Binding-site contacts:
Ligand atom C8 contacts residue ARG306 of chain 1.A at 3.8 Å.
Ligand atom C4 contacts residue ASN218 of chain 1.A at 4.3 Å.
Ligand atom O5 contacts residue ASN218 of chain 1.A at 2.4 Å (h-bond).
Ligand atom C2 contacts residue ASN218 of chain 1.A at 2.6 Å.
Ligand atom C3 contacts residue ASN218 of chain 1.A at 3.9 Å.
Ligand atom O5 contacts residue THR221 of chain 1.A at 3.5 Å.
Ligand atom C7 contacts residue SER207 of chain 1.A at 4.4 Å.
Ligand atom N2 contacts residue ASN218 of chain 1.A at 2.9 Å (h-bond).
Ligand atom C8 contacts residue SER207 of chain 1.A at 3.6 Å.
Ligand atom C8 contacts residue GLU305 of chain 1.A at 3.8 Å.
Ligand atom C8 contacts residue PRO208 of chain 1.A at 4.3 Å (hydrophobic).
Ligand atom C7 contacts residue ASN218 of chain 1.A at 3.3 Å.
Ligand atom C5 contacts residue ASN218 of chain 1.A at 3.7 Å.
Ligand atom C5 contacts residue THR221 of chain 1.A at 3.8 Å.
Ligand atom C6 contacts residue THR221 of chain 1.A at 3.9 Å.
Ligand atom C8 contacts residue THR345 of chain 1.A at 3.9 Å.
Ligand atom C1 contacts residue ASN218 of chain 1.A at 1.7 Å.
Ligand atom C1 contacts residue THR221 of chain 1.A at 3.9 Å.
Ligand atom O7 contacts residue ASN218 of chain 1.A at 3.5 Å (h-bond).

A small-molecule ligand and the protein it binds are described below.
Small molecule (SMILES): CC(=O)N[C@H]1[C@H](O[C@H]2[C@H](O)[C@@H](NC(C)=O)CO[C@@H]2CO)O[C@H](CO)[C@@H](O)[C@@H]1O

Sequence of chain 1.A:
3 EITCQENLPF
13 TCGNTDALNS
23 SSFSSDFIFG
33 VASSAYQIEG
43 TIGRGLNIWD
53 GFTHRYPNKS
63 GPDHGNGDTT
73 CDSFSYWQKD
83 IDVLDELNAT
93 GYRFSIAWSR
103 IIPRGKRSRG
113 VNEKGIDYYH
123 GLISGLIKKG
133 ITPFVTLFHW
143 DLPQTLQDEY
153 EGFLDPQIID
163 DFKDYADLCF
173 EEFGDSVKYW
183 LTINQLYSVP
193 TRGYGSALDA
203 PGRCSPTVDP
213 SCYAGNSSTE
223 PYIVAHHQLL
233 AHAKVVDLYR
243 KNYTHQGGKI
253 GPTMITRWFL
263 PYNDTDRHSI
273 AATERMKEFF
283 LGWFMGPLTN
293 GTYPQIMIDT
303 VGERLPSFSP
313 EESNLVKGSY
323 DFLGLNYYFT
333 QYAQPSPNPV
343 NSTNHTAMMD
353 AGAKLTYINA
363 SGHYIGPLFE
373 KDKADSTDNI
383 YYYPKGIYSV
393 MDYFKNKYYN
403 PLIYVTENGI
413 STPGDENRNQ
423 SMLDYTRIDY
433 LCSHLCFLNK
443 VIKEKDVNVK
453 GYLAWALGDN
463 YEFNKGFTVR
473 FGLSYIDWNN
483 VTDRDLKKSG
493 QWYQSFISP